The small molecule below binds the protein below.
Small molecule (SMILES): Nc1ncnc2c1ncn2[C@@H]1O[C@H]([C@@H]2O[C@@H]3[C@H](O[P](=O)(O)O2)[C@@H](CO[P](=O)(O)O[C@H]2[C@@H](O)[C@H](n4cnc5c(N)ncnc54)O[C@@H]2COP(=O)=O)O[C@H]3n2ccc(=O)[nH]c2=O)[C@@H](O[P](=O)(O)OC[C@H]2O[C@@H](n3ccc(=O)[nH]c3=O)[C@H](O)[C@@H]2O)[C@H]1O

Binding-site contacts:
Ligand atom O4' contacts residue LYS143 of chain 34.F at 4.2 Å.
Ligand atom O4' contacts residue GLU140 of chain 34.F at 3.0 Å (salt-bridge).
Ligand atom N1 contacts residue TRP47 of chain 34.F at 3.7 Å.
Ligand atom C3' contacts residue GLU140 of chain 34.F at 3.8 Å.
Ligand atom N7 contacts residue TRP47 of chain 34.F at 3.6 Å.
Ligand atom C1' contacts residue TRP47 of chain 34.F at 3.7 Å (hydrophobic).
Ligand atom O4' contacts residue LYS143 of chain 34.F at 4.4 Å.
Ligand atom C5 contacts residue TRP47 of chain 34.F at 3.8 Å (hydrophobic).
Ligand atom C8 contacts residue LYS143 of chain 34.F at 2.7 Å.
Ligand atom N9 contacts residue TRP47 of chain 34.F at 3.3 Å.
Ligand atom O2' contacts residue GLU140 of chain 34.F at 2.3 Å (salt-bridge).
Ligand atom C4 contacts residue TRP47 of chain 34.F at 3.3 Å (hydrophobic).
Ligand atom N3 contacts residue TRP47 of chain 34.F at 3.4 Å.
Ligand atom N9 contacts residue LYS143 of chain 34.F at 3.2 Å (salt-bridge).
Ligand atom C2' contacts residue LYS143 of chain 34.F at 3.7 Å.
Ligand atom O4' contacts residue TRP47 of chain 34.F at 3.4 Å.
Ligand atom C5' contacts residue ARG90 of chain 34.F at 4.3 Å.
Ligand atom N6 contacts residue TRP47 of chain 34.F at 4.2 Å.
Ligand atom O2' contacts residue LYS143 of chain 34.F at 3.8 Å.
Ligand atom C1' contacts residue LYS143 of chain 34.F at 3.2 Å.
Ligand atom C2' contacts residue GLU140 of chain 34.F at 3.0 Å.
Ligand atom N7 contacts residue LYS143 of chain 34.F at 3.8 Å.
Ligand atom N9 contacts residue GLU140 of chain 34.F at 4.1 Å.
Ligand atom C2 contacts residue TRP47 of chain 34.F at 3.4 Å (hydrophobic).
Ligand atom C8 contacts residue TRP47 of chain 34.F at 3.6 Å (hydrophobic).
Ligand atom C4' contacts residue GLU140 of chain 34.F at 3.4 Å.
Ligand atom O3' contacts residue GLU140 of chain 34.F at 4.4 Å.
Ligand atom C1' contacts residue GLU140 of chain 34.F at 2.7 Å.
Ligand atom C6 contacts residue TRP47 of chain 34.F at 3.7 Å (hydrophobic).

Sequence of chain 34.F:
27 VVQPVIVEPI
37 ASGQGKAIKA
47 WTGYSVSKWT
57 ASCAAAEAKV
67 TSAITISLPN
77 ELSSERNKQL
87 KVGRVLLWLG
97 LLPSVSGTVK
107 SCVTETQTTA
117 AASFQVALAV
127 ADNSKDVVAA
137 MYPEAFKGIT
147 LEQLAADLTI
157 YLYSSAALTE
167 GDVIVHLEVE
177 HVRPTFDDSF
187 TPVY